The small molecule below binds the protein below.
Small molecule (SMILES): CC(=O)N[C@@H]1[C@@H](O)[C@H](O)[C@@H](CO)O[C@H]1O

Sequence of chain 1.A:
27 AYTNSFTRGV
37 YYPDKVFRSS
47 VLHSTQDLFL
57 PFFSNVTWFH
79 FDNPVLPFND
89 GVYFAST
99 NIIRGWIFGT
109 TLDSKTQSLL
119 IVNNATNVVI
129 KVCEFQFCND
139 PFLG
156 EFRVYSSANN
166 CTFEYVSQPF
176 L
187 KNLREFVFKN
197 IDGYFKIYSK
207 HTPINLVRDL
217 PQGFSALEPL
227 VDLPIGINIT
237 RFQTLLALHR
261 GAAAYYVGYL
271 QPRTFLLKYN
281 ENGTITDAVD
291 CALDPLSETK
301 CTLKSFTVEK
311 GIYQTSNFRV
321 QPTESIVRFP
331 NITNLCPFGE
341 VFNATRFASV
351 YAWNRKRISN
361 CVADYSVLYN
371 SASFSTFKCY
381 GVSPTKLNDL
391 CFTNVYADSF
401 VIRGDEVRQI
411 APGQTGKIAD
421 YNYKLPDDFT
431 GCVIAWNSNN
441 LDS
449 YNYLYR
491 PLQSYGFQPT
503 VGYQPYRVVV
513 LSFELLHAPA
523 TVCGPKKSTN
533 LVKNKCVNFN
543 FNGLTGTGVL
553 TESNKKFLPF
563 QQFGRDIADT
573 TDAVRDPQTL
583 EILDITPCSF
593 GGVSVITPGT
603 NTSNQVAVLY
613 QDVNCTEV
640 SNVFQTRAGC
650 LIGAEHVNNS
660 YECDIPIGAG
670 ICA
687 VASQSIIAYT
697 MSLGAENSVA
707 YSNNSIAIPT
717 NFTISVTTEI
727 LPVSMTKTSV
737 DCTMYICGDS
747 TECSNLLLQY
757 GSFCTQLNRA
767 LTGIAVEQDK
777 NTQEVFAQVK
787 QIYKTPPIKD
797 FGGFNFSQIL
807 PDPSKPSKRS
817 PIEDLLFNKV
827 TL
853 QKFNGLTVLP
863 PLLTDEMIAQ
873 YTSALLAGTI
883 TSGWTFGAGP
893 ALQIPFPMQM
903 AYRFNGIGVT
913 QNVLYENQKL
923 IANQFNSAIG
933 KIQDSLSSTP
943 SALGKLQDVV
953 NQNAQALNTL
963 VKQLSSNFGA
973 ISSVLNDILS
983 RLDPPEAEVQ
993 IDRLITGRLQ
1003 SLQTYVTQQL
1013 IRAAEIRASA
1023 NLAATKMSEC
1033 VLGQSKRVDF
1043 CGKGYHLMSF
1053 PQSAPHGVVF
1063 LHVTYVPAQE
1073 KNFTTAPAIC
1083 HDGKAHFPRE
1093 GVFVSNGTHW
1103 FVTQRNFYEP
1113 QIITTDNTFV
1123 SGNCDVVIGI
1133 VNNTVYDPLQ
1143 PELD

Binding-site contacts:
Ligand atom N2 contacts residue ASN165 of chain 1.A at 3.1 Å (h-bond).
Ligand atom O7 contacts residue GLU132 of chain 1.A at 2.9 Å (salt-bridge).
Ligand atom C7 contacts residue ASN165 of chain 1.A at 3.2 Å.
Ligand atom O7 contacts residue ASN165 of chain 1.A at 2.9 Å (h-bond).
Ligand atom C7 contacts residue ASN164 of chain 1.A at 4.3 Å.
Ligand atom C2 contacts residue ASN165 of chain 1.A at 2.5 Å.
Ligand atom O5 contacts residue ASN165 of chain 1.A at 2.4 Å (h-bond).
Ligand atom C8 contacts residue ASN164 of chain 1.A at 3.6 Å.
Ligand atom C7 contacts residue GLU132 of chain 1.A at 4.0 Å.
Ligand atom C5 contacts residue ASN165 of chain 1.A at 3.7 Å.
Ligand atom C4 contacts residue ASN165 of chain 1.A at 4.2 Å.
Ligand atom O7 contacts residue ASN164 of chain 1.A at 4.2 Å.
Ligand atom C1 contacts residue ASN165 of chain 1.A at 1.4 Å.
Ligand atom C3 contacts residue ASN165 of chain 1.A at 3.8 Å.